Sequence of chain 1.B:
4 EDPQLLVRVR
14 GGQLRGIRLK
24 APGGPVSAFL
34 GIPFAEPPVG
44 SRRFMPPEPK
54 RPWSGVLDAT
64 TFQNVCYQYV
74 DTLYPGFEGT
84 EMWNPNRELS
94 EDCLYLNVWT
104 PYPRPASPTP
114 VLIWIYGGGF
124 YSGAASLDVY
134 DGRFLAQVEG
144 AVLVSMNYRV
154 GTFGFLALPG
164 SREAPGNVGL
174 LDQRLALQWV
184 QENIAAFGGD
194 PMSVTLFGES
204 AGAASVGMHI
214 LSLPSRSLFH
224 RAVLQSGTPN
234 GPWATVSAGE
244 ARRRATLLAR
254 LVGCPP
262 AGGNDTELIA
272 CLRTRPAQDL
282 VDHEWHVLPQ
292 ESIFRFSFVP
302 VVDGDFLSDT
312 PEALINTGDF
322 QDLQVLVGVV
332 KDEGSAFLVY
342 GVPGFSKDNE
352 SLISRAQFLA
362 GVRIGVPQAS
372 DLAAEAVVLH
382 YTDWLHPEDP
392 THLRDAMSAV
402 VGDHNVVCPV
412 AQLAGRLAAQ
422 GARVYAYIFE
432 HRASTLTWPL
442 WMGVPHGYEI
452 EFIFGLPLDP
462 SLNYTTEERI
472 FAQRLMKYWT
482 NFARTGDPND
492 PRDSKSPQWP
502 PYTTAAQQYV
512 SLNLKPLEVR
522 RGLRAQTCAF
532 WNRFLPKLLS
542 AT

This protein binds this small molecule.
Small molecule (SMILES): Nc1ccc2c(c1)c(-c1ccccc1)[n+](CCCCCCc1cnnn1CCNc1c3c(nc4ccccc14)CCCC3)c1cc(N)ccc21

Binding-site contacts:
Ligand atom N7 contacts residue TRP86 of chain 1.B at 3.4 Å.
Ligand atom C8 contacts residue SER293 of chain 1.B at 3.0 Å.
Ligand atom C36 contacts residue TRP439 of chain 1.B at 3.7 Å (hydrophobic).
Ligand atom C33 contacts residue TRP86 of chain 1.B at 3.7 Å (hydrophobic).
Ligand atom C35 contacts residue TRP439 of chain 1.B at 3.6 Å (hydrophobic).
Ligand atom C33 contacts residue HIS447 of chain 1.B at 3.6 Å.
Ligand atom C42 contacts residue GLU202 of chain 1.B at 3.2 Å.
Ligand atom C31 contacts residue TRP86 of chain 1.B at 3.6 Å (hydrophobic).
Ligand atom C20 contacts residue TRP286 of chain 1.B at 3.5 Å (hydrophobic).
Ligand atom C22 contacts residue TYR124 of chain 1.B at 3.4 Å (hydrophobic).
Ligand atom C14 contacts residue TYR72 of chain 1.B at 3.3 Å (hydrophobic).
Ligand atom C32 contacts residue TYR341 of chain 1.B at 3.4 Å (hydrophobic).
Ligand atom C14 contacts residue TYR124 of chain 1.B at 3.2 Å (hydrophobic).
Ligand atom C25 contacts residue TYR341 of chain 1.B at 3.7 Å (hydrophobic).
Ligand atom C39 contacts residue TRP86 of chain 1.B at 3.5 Å (hydrophobic).
Ligand atom C32 contacts residue TRP86 of chain 1.B at 3.6 Å (hydrophobic).
Ligand atom C34 contacts residue HIS447 of chain 1.B at 3.4 Å.
Ligand atom C36 contacts residue TYR341 of chain 1.B at 3.3 Å (hydrophobic).
Ligand atom C16 contacts residue ASP74 of chain 1.B at 3.5 Å.
Ligand atom C28 contacts residue TYR124 of chain 1.B at 3.2 Å (hydrophobic).
Ligand atom C13 contacts residue TRP286 of chain 1.B at 3.4 Å (hydrophobic).
Ligand atom N2 contacts residue ARG296 of chain 1.B at 3.0 Å (salt-bridge).
Ligand atom C5 contacts residue TYR341 of chain 1.B at 3.6 Å (hydrophobic).
Ligand atom C3 contacts residue TYR341 of chain 1.B at 3.6 Å (hydrophobic).
Ligand atom C16 contacts residue TYR341 of chain 1.B at 3.7 Å (hydrophobic).
Ligand atom C41 contacts residue GLY120 of chain 1.B at 3.6 Å.
Ligand atom C30 contacts residue TRP86 of chain 1.B at 3.5 Å (hydrophobic).
Ligand atom C4 contacts residue TYR341 of chain 1.B at 3.7 Å (hydrophobic).
Ligand atom N2 contacts residue ILE294 of chain 1.B at 3.6 Å.
Ligand atom C14 contacts residue TRP286 of chain 1.B at 3.6 Å (hydrophobic).
Ligand atom N8 contacts residue HIS447 of chain 1.B at 2.9 Å (h-bond).
Ligand atom N2 contacts residue SER293 of chain 1.B at 3.0 Å (h-bond).
Ligand atom C24 contacts residue TYR341 of chain 1.B at 3.5 Å (hydrophobic).
Ligand atom C27 contacts residue PHE338 of chain 1.B at 3.7 Å (hydrophobic).
Ligand atom C17 contacts residue TYR341 of chain 1.B at 3.3 Å (hydrophobic).
Ligand atom C7 contacts residue SER293 of chain 1.B at 2.4 Å.
Ligand atom C15 contacts residue TYR72 of chain 1.B at 3.4 Å (hydrophobic).
Ligand atom C15 contacts residue TYR124 of chain 1.B at 3.4 Å (hydrophobic).
Ligand atom C41 contacts residue GLY121 of chain 1.B at 3.4 Å.
Ligand atom C6 contacts residue SER293 of chain 1.B at 3.4 Å.